Sequence of chain 1.A:
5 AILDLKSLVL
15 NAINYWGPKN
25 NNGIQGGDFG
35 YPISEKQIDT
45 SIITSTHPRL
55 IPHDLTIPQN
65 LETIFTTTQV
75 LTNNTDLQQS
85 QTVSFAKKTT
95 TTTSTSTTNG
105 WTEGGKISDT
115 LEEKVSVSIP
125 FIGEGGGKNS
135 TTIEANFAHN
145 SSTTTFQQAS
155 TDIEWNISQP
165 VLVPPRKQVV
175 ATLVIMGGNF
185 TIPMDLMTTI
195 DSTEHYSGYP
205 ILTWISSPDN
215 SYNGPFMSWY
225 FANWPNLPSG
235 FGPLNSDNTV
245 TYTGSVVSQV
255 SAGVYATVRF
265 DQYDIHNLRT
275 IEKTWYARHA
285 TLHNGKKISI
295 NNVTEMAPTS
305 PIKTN

A protein and the small-molecule ligand that binds it are described below.
Small molecule (SMILES): NCC(=O)O

Binding-site contacts:
Ligand atom C contacts residue ALA90 of chain 1.A at 4.5 Å (hydrophobic).
Ligand atom C contacts residue LYS91 of chain 1.A at 3.8 Å.
Ligand atom O contacts residue LYS91 of chain 1.A at 3.5 Å.
Ligand atom OXT contacts residue LYS92 of chain 1.A at 3.7 Å.
Ligand atom C contacts residue LYS92 of chain 1.A at 3.6 Å.
Ligand atom O contacts residue LYS92 of chain 1.A at 2.7 Å (salt-bridge).
Ligand atom CA contacts residue LYS91 of chain 1.A at 4.3 Å.
Ligand atom OXT contacts residue LYS91 of chain 1.A at 3.4 Å (salt-bridge).
Ligand atom N contacts residue ALA90 of chain 1.A at 3.4 Å (h-bond).
Ligand atom CA contacts residue ALA90 of chain 1.A at 4.4 Å (hydrophobic).
Ligand atom N contacts residue LYS91 of chain 1.A at 4.0 Å.
Ligand atom O contacts residue ALA90 of chain 1.A at 3.8 Å.